Binding-site contacts:
Ligand atom O7 contacts residue ASN19 of chain 1.A at 3.5 Å (h-bond).
Ligand atom C2 contacts residue ASN19 of chain 1.A at 2.5 Å.
Ligand atom C1 contacts residue SER21 of chain 1.A at 4.1 Å.
Ligand atom N2 contacts residue ASN19 of chain 1.A at 3.0 Å (h-bond).
Ligand atom C1 contacts residue VAL22 of chain 1.A at 4.3 Å (hydrophobic).
Ligand atom C6 contacts residue VAL22 of chain 1.A at 4.2 Å (hydrophobic).
Ligand atom C5 contacts residue VAL22 of chain 1.A at 4.5 Å (hydrophobic).
Ligand atom O6 contacts residue MET126 of chain 1.A at 3.6 Å.
Ligand atom C5 contacts residue ASN19 of chain 1.A at 3.6 Å.
Ligand atom O6 contacts residue LEU129 of chain 1.A at 4.2 Å.
Ligand atom O5 contacts residue ASN19 of chain 1.A at 2.3 Å (h-bond).
Ligand atom C6 contacts residue SER21 of chain 1.A at 3.5 Å.
Ligand atom C4 contacts residue ASN19 of chain 1.A at 4.2 Å.
Ligand atom O5 contacts residue SER21 of chain 1.A at 3.8 Å.
Ligand atom O5 contacts residue VAL22 of chain 1.A at 3.5 Å.
Ligand atom O6 contacts residue VAL22 of chain 1.A at 3.9 Å.
Ligand atom C7 contacts residue ASN19 of chain 1.A at 3.4 Å.
Ligand atom O6 contacts residue SER21 of chain 1.A at 4.3 Å.
Ligand atom C6 contacts residue MET126 of chain 1.A at 3.9 Å (hydrophobic).
Ligand atom C5 contacts residue SER21 of chain 1.A at 3.6 Å.
Ligand atom C1 contacts residue ASN19 of chain 1.A at 1.4 Å.
Ligand atom C8 contacts residue ASN19 of chain 1.A at 4.5 Å.
Ligand atom C3 contacts residue ASN19 of chain 1.A at 3.9 Å.

This small molecule binds to this protein.
Small molecule (SMILES): CC(=O)N[C@@H]1[C@@H](O)[C@H](O)[C@@H](CO)O[C@H]1O

Sequence of chain 1.A:
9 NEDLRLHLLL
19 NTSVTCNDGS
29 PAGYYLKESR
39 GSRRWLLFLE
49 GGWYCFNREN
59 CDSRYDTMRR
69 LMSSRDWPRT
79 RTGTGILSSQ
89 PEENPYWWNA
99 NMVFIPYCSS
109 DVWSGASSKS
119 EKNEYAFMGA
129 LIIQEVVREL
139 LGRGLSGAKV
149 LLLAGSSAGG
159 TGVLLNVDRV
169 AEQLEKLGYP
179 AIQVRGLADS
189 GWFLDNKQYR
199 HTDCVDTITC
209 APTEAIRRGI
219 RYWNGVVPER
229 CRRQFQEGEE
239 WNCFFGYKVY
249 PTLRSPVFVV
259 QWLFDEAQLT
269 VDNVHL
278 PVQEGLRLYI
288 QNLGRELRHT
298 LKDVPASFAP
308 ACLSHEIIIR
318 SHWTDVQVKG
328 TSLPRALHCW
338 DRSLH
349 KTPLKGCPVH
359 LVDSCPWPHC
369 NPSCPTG